Sequence of chain 1.A:
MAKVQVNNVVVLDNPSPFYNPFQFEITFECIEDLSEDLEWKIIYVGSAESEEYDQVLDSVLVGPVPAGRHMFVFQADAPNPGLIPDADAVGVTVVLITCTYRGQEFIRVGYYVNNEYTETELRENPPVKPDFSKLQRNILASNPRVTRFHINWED

A protein and the small-molecule ligand that binds it are described below.
Small molecule (SMILES): CC[C@H](C)[C@H](NC(=O)[C@H](CCCN=C(N)N)NC(=O)[C@H](CCCN=C(N)N)NC(=O)[C@H](C)NC(=O)[C@H](CC(C)C)NC(=O)[C@H](CCCN=C(N)N)NC(=O)[C@H](C)NC(=O)[C@H](Cc1cccc2ccccc12)NC(=O)[C@H](CCCCN)NC(=O)[C@H](CCC(=O)O)NC(C)=O)C(=O)N[C@@H](C)C(N)=O

Binding-site contacts:
Ligand atom CB contacts residue VAL96 of chain 1.A at 3.7 Å (hydrophobic).
Ligand atom CD1 contacts residue VAL96 of chain 1.A at 3.7 Å (hydrophobic).
Ligand atom NH2 contacts residue ASP56 of chain 1.A at 2.9 Å (salt-bridge).
Ligand atom O contacts residue ARG110 of chain 1.A at 3.4 Å.
Ligand atom C contacts residue ARG110 of chain 1.A at 4.0 Å.
Ligand atom CG contacts residue ALA50 of chain 1.A at 3.7 Å (hydrophobic).
Ligand atom N contacts residue TYR114 of chain 1.A at 3.9 Å.
Ligand atom NH1 contacts residue VAL47 of chain 1.A at 3.9 Å.
Ligand atom CD1 contacts residue VAL94 of chain 1.A at 4.0 Å (hydrophobic).
Ligand atom CG1 contacts residue VAL96 of chain 1.A at 3.5 Å (hydrophobic).
Ligand atom CZ contacts residue GLU53 of chain 1.A at 3.9 Å.
Ligand atom NH1 contacts residue GLU51 of chain 1.A at 3.8 Å.
Ligand atom CD contacts residue VAL94 of chain 1.A at 3.8 Å (hydrophobic).
Ligand atom CG contacts residue ALA50 of chain 1.A at 3.8 Å (hydrophobic).
Ligand atom CG contacts residue ALA50 of chain 1.A at 3.8 Å (hydrophobic).
Ligand atom CZ contacts residue ASP56 of chain 1.A at 3.5 Å.
Ligand atom CD2 contacts residue VAL96 of chain 1.A at 3.7 Å (hydrophobic).
Ligand atom C contacts residue ARG110 of chain 1.A at 3.9 Å.
Ligand atom CE contacts residue ASP90 of chain 1.A at 3.3 Å.
Ligand atom CD contacts residue ALA50 of chain 1.A at 3.3 Å (hydrophobic).
Ligand atom CB contacts residue ALA50 of chain 1.A at 3.3 Å (hydrophobic).
Ligand atom O contacts residue ARG110 of chain 1.A at 2.7 Å (salt-bridge).
Ligand atom NH1 contacts residue ASP56 of chain 1.A at 3.0 Å (salt-bridge).
Ligand atom CG2 contacts residue ARG147 of chain 1.A at 3.3 Å.
Ligand atom CZ2 contacts residue VAL94 of chain 1.A at 3.5 Å (hydrophobic).
Ligand atom CA contacts residue TYR114 of chain 1.A at 3.6 Å (hydrophobic).
Ligand atom N contacts residue THR149 of chain 1.A at 3.5 Å.
Ligand atom NZ contacts residue ASP90 of chain 1.A at 3.3 Å (salt-bridge).
Ligand atom CB contacts residue TYR114 of chain 1.A at 3.8 Å (hydrophobic).
Ligand atom CD1 contacts residue THR95 of chain 1.A at 3.9 Å.
Ligand atom CE3 contacts residue VAL94 of chain 1.A at 3.7 Å (hydrophobic).
Ligand atom CD1 contacts residue TYR114 of chain 1.A at 3.5 Å (hydrophobic).
Ligand atom NH2 contacts residue GLU53 of chain 1.A at 3.6 Å.
Ligand atom CE2 contacts residue VAL94 of chain 1.A at 3.9 Å (hydrophobic).
Ligand atom CD2 contacts residue ALA50 of chain 1.A at 3.6 Å (hydrophobic).
Ligand atom O contacts residue ARG110 of chain 1.A at 4.0 Å.
Ligand atom NZ contacts residue VAL94 of chain 1.A at 3.6 Å (h-bond).
Ligand atom O contacts residue THR149 of chain 1.A at 3.4 Å (h-bond).
Ligand atom N contacts residue PHE151 of chain 1.A at 3.5 Å.
Ligand atom CD3 contacts residue TYR114 of chain 1.A at 3.7 Å (hydrophobic).